This small molecule binds to this protein.
Small molecule (SMILES): Cc1cc(N)nc(CCc2cncc(CCCN(C)C)c2)c1

Binding-site contacts:
Ligand atom C09 contacts residue VAL271 of chain 1.B at 3.5 Å (hydrophobic).
Ligand atom C03 contacts residue HEM1 of chain 1.H at 3.4 Å.
Ligand atom C03 contacts residue PRO269 of chain 1.B at 3.9 Å (hydrophobic).
Ligand atom C17 contacts residue TRP382 of chain 1.B at 3.9 Å (hydrophobic).
Ligand atom N02 contacts residue HEM1 of chain 1.H at 3.3 Å.
Ligand atom C07 contacts residue SER289 of chain 1.B at 4.0 Å.
Ligand atom C07 contacts residue HEM1 of chain 1.H at 3.6 Å.
Ligand atom N02 contacts residue TRP291 of chain 1.B at 2.7 Å (h-bond).
Ligand atom C07 contacts residue PHE288 of chain 1.B at 3.6 Å (hydrophobic).
Ligand atom C05 contacts residue VAL271 of chain 1.B at 3.6 Å (hydrophobic).
Ligand atom N02 contacts residue TYR292 of chain 1.B at 3.8 Å.
Ligand atom C14 contacts residue HEM1 of chain 1.H at 3.1 Å.
Ligand atom N02 contacts residue GLU296 of chain 1.B at 2.8 Å (salt-bridge).
Ligand atom C06 contacts residue GLU296 of chain 1.B at 3.5 Å.
Ligand atom C02 contacts residue HEM1 of chain 1.H at 3.6 Å.
Ligand atom C22 contacts residue LEU41 of chain 1.B at 3.7 Å (hydrophobic).
Ligand atom C19 contacts residue TYR410 of chain 1.B at 3.5 Å (hydrophobic).
Ligand atom C02 contacts residue TRP291 of chain 1.B at 3.8 Å (hydrophobic).
Ligand atom C02 contacts residue GLU296 of chain 1.B at 3.6 Å.
Ligand atom N01 contacts residue HEM1 of chain 1.H at 4.0 Å.
Ligand atom C12 contacts residue HEM1 of chain 1.H at 3.9 Å.
Ligand atom C17 contacts residue HEM1 of chain 1.H at 3.4 Å.
Ligand atom N11 contacts residue GLN182 of chain 1.B at 3.1 Å (h-bond).
Ligand atom C18 contacts residue HEM1 of chain 1.H at 3.7 Å.
Ligand atom N20 contacts residue VAL40 of chain 1.B at 3.9 Å.
Ligand atom C08 contacts residue GLU296 of chain 1.B at 3.2 Å.
Ligand atom C16 contacts residue HEM1 of chain 1.H at 3.7 Å.
Ligand atom C04 contacts residue HEM1 of chain 1.H at 4.0 Å.
Ligand atom C12 contacts residue GLN182 of chain 1.B at 3.3 Å.
Ligand atom C13 contacts residue HEM1 of chain 1.H at 3.5 Å.
Ligand atom C22 contacts residue VAL40 of chain 1.B at 3.7 Å (hydrophobic).
Ligand atom N01 contacts residue GLU296 of chain 1.B at 2.7 Å (salt-bridge).
Ligand atom C15 contacts residue HEM1 of chain 1.H at 3.2 Å.
Ligand atom C02 contacts residue PRO269 of chain 1.B at 3.9 Å (hydrophobic).
Ligand atom C19 contacts residue HEM1 of chain 1.H at 3.5 Å.
Ligand atom N02 contacts residue PRO269 of chain 1.B at 3.9 Å.
Ligand atom N11 contacts residue HEM1 of chain 1.H at 4.0 Å.
Ligand atom C08 contacts residue HEM1 of chain 1.H at 3.5 Å.
Ligand atom C09 contacts residue HEM1 of chain 1.H at 3.5 Å.
Ligand atom C07 contacts residue GLY290 of chain 1.B at 3.8 Å.

Sequence of chain 1.A:
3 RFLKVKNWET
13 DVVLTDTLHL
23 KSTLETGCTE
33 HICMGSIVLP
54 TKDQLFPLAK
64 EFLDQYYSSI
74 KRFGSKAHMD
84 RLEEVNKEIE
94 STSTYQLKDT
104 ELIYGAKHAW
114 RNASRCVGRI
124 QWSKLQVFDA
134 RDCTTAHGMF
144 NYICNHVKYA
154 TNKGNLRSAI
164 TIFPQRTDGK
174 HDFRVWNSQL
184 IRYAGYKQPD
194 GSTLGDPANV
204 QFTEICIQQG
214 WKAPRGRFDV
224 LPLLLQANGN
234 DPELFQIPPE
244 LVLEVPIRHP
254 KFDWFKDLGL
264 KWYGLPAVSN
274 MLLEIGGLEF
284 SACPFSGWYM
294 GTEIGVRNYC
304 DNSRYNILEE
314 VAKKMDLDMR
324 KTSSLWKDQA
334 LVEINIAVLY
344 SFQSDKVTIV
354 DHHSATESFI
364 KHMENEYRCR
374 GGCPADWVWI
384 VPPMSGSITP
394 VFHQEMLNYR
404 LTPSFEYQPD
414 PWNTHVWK

Sequence of chain 1.B:
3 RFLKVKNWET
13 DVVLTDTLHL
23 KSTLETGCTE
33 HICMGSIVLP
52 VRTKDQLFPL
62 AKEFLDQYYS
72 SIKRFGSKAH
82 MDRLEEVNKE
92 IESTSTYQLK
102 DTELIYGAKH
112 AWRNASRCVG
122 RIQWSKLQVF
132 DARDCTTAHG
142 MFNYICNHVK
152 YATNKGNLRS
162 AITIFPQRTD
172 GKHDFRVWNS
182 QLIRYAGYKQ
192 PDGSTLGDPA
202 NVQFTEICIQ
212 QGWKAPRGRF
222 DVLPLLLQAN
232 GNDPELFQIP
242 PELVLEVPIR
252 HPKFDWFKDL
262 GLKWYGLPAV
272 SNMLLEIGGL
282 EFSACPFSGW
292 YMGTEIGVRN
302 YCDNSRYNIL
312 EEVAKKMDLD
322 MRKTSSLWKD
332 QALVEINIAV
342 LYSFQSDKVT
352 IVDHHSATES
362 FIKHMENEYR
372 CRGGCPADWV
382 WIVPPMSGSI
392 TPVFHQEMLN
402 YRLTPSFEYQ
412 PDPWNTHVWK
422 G